Binding-site contacts:
Ligand atom O7 contacts residue TYR156 of chain 1.A at 2.4 Å (h-bond).
Ligand atom N2 contacts residue SER227 of chain 1.A at 3.2 Å (h-bond).
Ligand atom C8 contacts residue TYR156 of chain 1.A at 3.2 Å (hydrophobic).
Ligand atom O2E contacts residue ARG157 of chain 1.A at 2.8 Å (salt-bridge).
Ligand atom O6 contacts residue ALA122 of chain 1.A at 3.1 Å.
Ligand atom O1E contacts residue GLU323 of chain 1.A at 3.3 Å (salt-bridge).
Ligand atom C4U contacts residue GLY264 of chain 1.A at 3.4 Å.
Ligand atom C5U contacts residue GLN286 of chain 1.A at 3.4 Å.
Ligand atom C6U contacts residue GLN286 of chain 1.A at 3.4 Å.
Ligand atom O4U contacts residue LYS273 of chain 1.A at 3.1 Å.
Ligand atom O2A contacts residue GLN286 of chain 1.A at 2.8 Å (h-bond).
Ligand atom C3E contacts residue FAD1 of chain 1.B at 3.1 Å.
Ligand atom N2 contacts residue ARG157 of chain 1.A at 3.3 Å (salt-bridge).
Ligand atom O4 contacts residue FAD1 of chain 1.B at 3.0 Å (h-bond).
Ligand atom O1E contacts residue FAD1 of chain 1.B at 3.0 Å (h-bond).
Ligand atom O2E contacts residue GLU323 of chain 1.A at 2.7 Å (salt-bridge).
Ligand atom O1A contacts residue TYR188 of chain 1.A at 2.5 Å (h-bond).
Ligand atom O1B contacts residue ASN231 of chain 1.A at 2.8 Å (h-bond).
Ligand atom N3U contacts residue ASP268 of chain 1.A at 3.0 Å (salt-bridge).
Ligand atom O2U contacts residue TRP265 of chain 1.A at 3.3 Å.
Ligand atom C1E contacts residue SER227 of chain 1.A at 3.2 Å.
Ligand atom C2E contacts residue SER227 of chain 1.A at 3.0 Å.
Ligand atom O1E contacts residue SER227 of chain 1.A at 2.9 Å (h-bond).
Ligand atom C8 contacts residue PHE229 of chain 1.A at 3.3 Å (hydrophobic).
Ligand atom O2E contacts residue FAD1 of chain 1.B at 3.3 Å (h-bond).
Ligand atom O6 contacts residue TYR123 of chain 1.A at 2.8 Å (h-bond).
Ligand atom C2E contacts residue FAD1 of chain 1.B at 3.2 Å.
Ligand atom C1E contacts residue FAD1 of chain 1.B at 3.1 Å.
Ligand atom C7 contacts residue TYR156 of chain 1.A at 3.1 Å (hydrophobic).
Ligand atom O4U contacts residue ALA287 of chain 1.A at 3.0 Å (h-bond).
Ligand atom C7 contacts residue ARG157 of chain 1.A at 3.4 Å.
Ligand atom O2B contacts residue GLN286 of chain 1.A at 2.8 Å (h-bond).
Ligand atom C8 contacts residue GLU323 of chain 1.A at 2.9 Å.
Ligand atom O7 contacts residue ASN231 of chain 1.A at 3.4 Å (h-bond).
Ligand atom C5D contacts residue TYR252 of chain 1.A at 3.4 Å (hydrophobic).
Ligand atom O4 contacts residue ARG212 of chain 1.A at 3.3 Å (salt-bridge).
Ligand atom O3 contacts residue FAD1 of chain 1.B at 3.2 Å.
Ligand atom C3E contacts residue SER227 of chain 1.A at 3.4 Å.
Ligand atom O3 contacts residue ARG157 of chain 1.A at 3.1 Å (salt-bridge).
Ligand atom O3A contacts residue TYR188 of chain 1.A at 3.3 Å (h-bond).

Sequence of chain 1.A:
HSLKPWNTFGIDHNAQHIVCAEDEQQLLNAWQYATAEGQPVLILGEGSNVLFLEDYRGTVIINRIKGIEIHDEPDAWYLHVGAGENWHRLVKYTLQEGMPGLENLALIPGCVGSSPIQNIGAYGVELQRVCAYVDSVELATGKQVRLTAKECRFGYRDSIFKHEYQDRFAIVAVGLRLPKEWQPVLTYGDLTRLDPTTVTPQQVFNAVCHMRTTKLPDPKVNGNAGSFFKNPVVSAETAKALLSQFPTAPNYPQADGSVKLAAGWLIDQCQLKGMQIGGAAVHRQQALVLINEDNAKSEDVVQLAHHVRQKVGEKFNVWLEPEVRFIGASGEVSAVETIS

The protein below binds the small molecule below.
Small molecule (SMILES): C=C(O[C@H]1[C@H](O)[C@@H](CO)O[C@H](O[P](=O)(O)O[P](=O)(O)OC[C@H]2O[C@@H](n3ccc(=O)[nH]c3=O)[C@H](O)[C@@H]2O)[C@@H]1NC(C)=O)C(=O)O